A small-molecule ligand and the protein it binds are described below.
Small molecule (SMILES): NC(=O)Nc1ccc2c(c1)=C(Cc1cc(-c3cccc(C(=O)NCCN4CCCCC4)c3)c[nH]1)C(=O)N=2

Sequence of chain 1.A:
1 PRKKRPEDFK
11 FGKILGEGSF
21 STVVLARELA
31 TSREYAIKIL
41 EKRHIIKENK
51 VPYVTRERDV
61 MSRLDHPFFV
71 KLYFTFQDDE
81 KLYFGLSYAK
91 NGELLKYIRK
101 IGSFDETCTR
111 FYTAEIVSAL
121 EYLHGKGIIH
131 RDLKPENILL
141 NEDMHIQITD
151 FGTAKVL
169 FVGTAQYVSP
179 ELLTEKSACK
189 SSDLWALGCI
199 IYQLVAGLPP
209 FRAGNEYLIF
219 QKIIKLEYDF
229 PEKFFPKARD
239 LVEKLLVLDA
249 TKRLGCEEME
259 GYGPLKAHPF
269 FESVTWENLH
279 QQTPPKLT

Binding-site contacts:
Ligand atom C2 contacts residue LEU139 of chain 1.A at 3.7 Å (hydrophobic).
Ligand atom N14 contacts residue ASP150 of chain 1.A at 3.4 Å (salt-bridge).
Ligand atom C36 contacts residue TYR97 of chain 1.A at 3.0 Å (hydrophobic).
Ligand atom C5 contacts residue SER87 of chain 1.A at 3.7 Å.
Ligand atom N33 contacts residue ASN91 of chain 1.A at 3.6 Å (h-bond).
Ligand atom C39 contacts residue LYS100 of chain 1.A at 3.8 Å.
Ligand atom N20 contacts residue ALA89 of chain 1.A at 3.0 Å (h-bond).
Ligand atom C36 contacts residue ASN91 of chain 1.A at 3.0 Å.
Ligand atom C42 contacts residue ASN91 of chain 1.A at 3.7 Å.
Ligand atom C22 contacts residue LYS90 of chain 1.A at 3.7 Å.
Ligand atom O17 contacts residue LYS38 of chain 1.A at 2.8 Å (salt-bridge).
Ligand atom C35 contacts residue ASN91 of chain 1.A at 3.5 Å.
Ligand atom N11 contacts residue GOL1 of chain 1.F at 3.3 Å (h-bond).
Ligand atom C13 contacts residue LYS38 of chain 1.A at 3.4 Å.
Ligand atom C2 contacts residue SER87 of chain 1.A at 3.8 Å.
Ligand atom O3 contacts residue ALA89 of chain 1.A at 2.8 Å (h-bond).
Ligand atom N14 contacts residue GOL1 of chain 1.F at 3.2 Å.
Ligand atom C6 contacts residue LEU139 of chain 1.A at 3.5 Å (hydrophobic).
Ligand atom N1 contacts residue LEU139 of chain 1.A at 3.6 Å.
Ligand atom C4 contacts residue LEU139 of chain 1.A at 3.6 Å (hydrophobic).
Ligand atom N33 contacts residue LYS90 of chain 1.A at 3.7 Å.
Ligand atom C22 contacts residue ALA89 of chain 1.A at 3.2 Å (hydrophobic).
Ligand atom C24 contacts residue GLY92 of chain 1.A at 3.8 Å.
Ligand atom C2 contacts residue ALA36 of chain 1.A at 3.7 Å (hydrophobic).
Ligand atom N14 contacts residue LYS38 of chain 1.A at 3.5 Å (salt-bridge).
Ligand atom C41 contacts residue LYS96 of chain 1.A at 3.6 Å.
Ligand atom N1 contacts residue ALA36 of chain 1.A at 3.2 Å.
Ligand atom N37 contacts residue TYR97 of chain 1.A at 3.2 Å (h-bond).
Ligand atom C2 contacts residue ALA89 of chain 1.A at 3.6 Å (hydrophobic).
Ligand atom C5 contacts residue LEU139 of chain 1.A at 3.5 Å (hydrophobic).
Ligand atom C5 contacts residue ALA36 of chain 1.A at 3.7 Å (hydrophobic).
Ligand atom C30 contacts residue LYS90 of chain 1.A at 3.8 Å.
Ligand atom C9 contacts residue THR149 of chain 1.A at 3.3 Å.
Ligand atom C22 contacts residue GLY92 of chain 1.A at 3.6 Å.
Ligand atom C23 contacts residue GLY92 of chain 1.A at 3.5 Å.
Ligand atom N1 contacts residue SER87 of chain 1.A at 2.8 Å (h-bond).
Ligand atom O3 contacts residue TYR88 of chain 1.A at 3.4 Å.
Ligand atom C40 contacts residue LYS96 of chain 1.A at 3.6 Å.
Ligand atom C13 contacts residue THR149 of chain 1.A at 3.8 Å.
Ligand atom O17 contacts residue THR149 of chain 1.A at 3.0 Å (h-bond).